Sequence of chain 1.E:
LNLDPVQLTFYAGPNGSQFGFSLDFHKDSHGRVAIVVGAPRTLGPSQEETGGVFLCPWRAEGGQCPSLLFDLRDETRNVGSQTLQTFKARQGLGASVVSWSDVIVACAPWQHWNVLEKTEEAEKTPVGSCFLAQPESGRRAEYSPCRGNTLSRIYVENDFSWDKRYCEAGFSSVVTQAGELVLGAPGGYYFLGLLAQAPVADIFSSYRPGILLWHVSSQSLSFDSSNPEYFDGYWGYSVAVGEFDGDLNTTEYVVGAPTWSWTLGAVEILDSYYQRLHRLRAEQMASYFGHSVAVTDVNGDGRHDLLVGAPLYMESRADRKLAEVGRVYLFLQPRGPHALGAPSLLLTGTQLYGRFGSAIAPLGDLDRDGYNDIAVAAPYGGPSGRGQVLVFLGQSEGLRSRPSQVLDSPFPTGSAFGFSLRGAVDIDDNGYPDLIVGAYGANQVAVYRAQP

The small molecule below binds the protein below.
Small molecule (SMILES): CC(=O)N[C@H]1[C@H](O[C@H]2[C@H](O)[C@@H](NC(C)=O)CO[C@@H]2CO)O[C@H](CO)[C@@H](O[C@H]2O[C@H](CO)[C@@H](O)[C@H](O[C@@H]3O[C@H](CO)[C@@H](O)[C@H](O)[C@@H]3O)[C@@H]2O)[C@@H]1O

Binding-site contacts:
Ligand atom C7 contacts residue ASN316 of chain 1.F at 4.2 Å.
Ligand atom N2 contacts residue ASN316 of chain 1.F at 4.4 Å.
Ligand atom C8 contacts residue ASN316 of chain 1.F at 3.4 Å.
Ligand atom O6 contacts residue ARG281 of chain 1.E at 4.2 Å.
Ligand atom C7 contacts residue ASN320 of chain 1.F at 2.9 Å.
Ligand atom N2 contacts residue ASN320 of chain 1.F at 2.9 Å (h-bond).
Ligand atom O7 contacts residue TRP262 of chain 1.E at 4.2 Å.
Ligand atom C5 contacts residue ASN320 of chain 1.F at 3.6 Å.
Ligand atom C8 contacts residue ASN320 of chain 1.F at 3.7 Å.
Ligand atom O7 contacts residue MET285 of chain 1.E at 3.8 Å.
Ligand atom C1 contacts residue ASN320 of chain 1.F at 1.4 Å.
Ligand atom O5 contacts residue ASN320 of chain 1.F at 2.4 Å (h-bond).
Ligand atom O6 contacts residue ARG281 of chain 1.E at 3.0 Å (salt-bridge).
Ligand atom C6 contacts residue ARG281 of chain 1.E at 3.8 Å.
Ligand atom C7 contacts residue LEU317 of chain 1.F at 4.4 Å (hydrophobic).
Ligand atom C4 contacts residue ASN320 of chain 1.F at 4.2 Å.
Ligand atom C1 contacts residue ASN316 of chain 1.F at 4.5 Å.
Ligand atom O7 contacts residue ASN320 of chain 1.F at 3.0 Å (h-bond).
Ligand atom C2 contacts residue ASN320 of chain 1.F at 2.5 Å.
Ligand atom C8 contacts residue LEU317 of chain 1.F at 3.2 Å (hydrophobic).
Ligand atom C3 contacts residue ASN320 of chain 1.F at 3.8 Å.

Sequence of chain 1.F:
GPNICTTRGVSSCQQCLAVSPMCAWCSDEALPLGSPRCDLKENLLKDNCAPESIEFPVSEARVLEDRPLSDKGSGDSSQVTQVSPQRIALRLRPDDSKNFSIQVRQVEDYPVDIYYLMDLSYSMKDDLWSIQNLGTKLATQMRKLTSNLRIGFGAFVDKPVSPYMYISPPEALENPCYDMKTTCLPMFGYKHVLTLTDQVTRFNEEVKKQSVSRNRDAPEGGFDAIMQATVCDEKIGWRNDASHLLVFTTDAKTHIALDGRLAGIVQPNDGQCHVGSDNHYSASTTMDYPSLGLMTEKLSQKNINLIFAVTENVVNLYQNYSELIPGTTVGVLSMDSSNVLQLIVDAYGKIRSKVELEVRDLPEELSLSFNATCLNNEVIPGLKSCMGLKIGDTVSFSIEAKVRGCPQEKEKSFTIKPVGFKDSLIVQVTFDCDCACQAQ